Sequence of chain 1.A:
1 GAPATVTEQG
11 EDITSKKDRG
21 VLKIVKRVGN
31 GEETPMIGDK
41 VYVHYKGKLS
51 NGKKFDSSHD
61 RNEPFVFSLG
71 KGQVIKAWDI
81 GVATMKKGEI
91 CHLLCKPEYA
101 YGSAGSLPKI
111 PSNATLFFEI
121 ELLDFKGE

A small-molecule ligand and the protein it binds are described below.
Small molecule (SMILES): O=c1cccc[nH]1

Binding-site contacts:
Ligand atom C6 contacts residue THR84 of chain 1.A at 4.1 Å.
Ligand atom C2 contacts residue THR34 of chain 1.A at 3.8 Å.
Ligand atom C5 contacts residue THR84 of chain 1.A at 3.8 Å.
Ligand atom C4 contacts residue THR84 of chain 1.A at 4.4 Å.
Ligand atom O1 contacts residue THR34 of chain 1.A at 2.8 Å (h-bond).
Ligand atom N7 contacts residue THR84 of chain 1.A at 4.4 Å.
Ligand atom O1 contacts residue ALA83 of chain 1.A at 4.0 Å.
Ligand atom C6 contacts residue ALA83 of chain 1.A at 3.7 Å (hydrophobic).
Ligand atom N7 contacts residue ALA83 of chain 1.A at 3.2 Å (h-bond).
Ligand atom N7 contacts residue THR34 of chain 1.A at 4.2 Å.
Ligand atom C2 contacts residue ALA83 of chain 1.A at 3.8 Å (hydrophobic).